Binding-site contacts:
Ligand atom O6 contacts residue NAG1 of chain 2.T at 4.5 Å.
Ligand atom O2 contacts residue HIS2 of chain 2.D at 3.4 Å (h-bond).
Ligand atom O3 contacts residue BMA1 of chain 2.V at 1.1 Å.
Ligand atom O5 contacts residue NAG1 of chain 2.T at 2.5 Å (h-bond).
Ligand atom C4 contacts residue BMA1 of chain 2.V at 3.6 Å.
Ligand atom O2 contacts residue NAG1 of chain 2.T at 3.4 Å (h-bond).
Ligand atom O2 contacts residue BMA1 of chain 2.V at 3.0 Å (h-bond).
Ligand atom C2 contacts residue HIS2 of chain 2.D at 4.5 Å.
Ligand atom O4 contacts residue BMA1 of chain 2.V at 4.0 Å.
Ligand atom C3 contacts residue BMA1 of chain 2.V at 2.5 Å.
Ligand atom C2 contacts residue BMA1 of chain 2.V at 3.2 Å.
Ligand atom C1 contacts residue NAG1 of chain 2.T at 1.7 Å.
Ligand atom C2 contacts residue NAG1 of chain 2.T at 2.9 Å.
Ligand atom C5 contacts residue NAG1 of chain 2.T at 3.8 Å.
Ligand atom C3 contacts residue NAG1 of chain 2.T at 4.1 Å.

Sequence of chain 2.D:
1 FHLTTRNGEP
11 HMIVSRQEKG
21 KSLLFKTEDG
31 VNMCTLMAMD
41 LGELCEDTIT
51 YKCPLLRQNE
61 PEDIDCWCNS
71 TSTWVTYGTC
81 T

The protein below binds the small molecule below.
Small molecule (SMILES): OC[C@H]1O[C@@H](O)[C@@H](O)[C@@H](O)[C@@H]1O